Binding-site contacts:
Ligand atom C14 contacts residue ILE83 of chain 2.C at 3.8 Å (hydrophobic).
Ligand atom C17 contacts residue LEU43 of chain 2.C at 3.5 Å (hydrophobic).
Ligand atom C16 contacts residue ILE83 of chain 2.C at 3.6 Å (hydrophobic).
Ligand atom C15 contacts residue ILE83 of chain 2.C at 3.3 Å (hydrophobic).
Ligand atom NI contacts residue ASN201 of chain 2.C at 3.3 Å (h-bond).
Ligand atom CB1 contacts residue ASN201 of chain 2.C at 3.3 Å.
Ligand atom C18 contacts residue LEU43 of chain 2.C at 3.9 Å (hydrophobic).
Ligand atom C17 contacts residue ILE87 of chain 2.C at 3.6 Å (hydrophobic).
Ligand atom C22 contacts residue TYR119 of chain 2.C at 3.1 Å (hydrophobic).
Ligand atom C12 contacts residue LEU108 of chain 2.C at 4.0 Å (hydrophobic).
Ligand atom C21 contacts residue ASN201 of chain 2.C at 3.3 Å.
Ligand atom C20 contacts residue LEU43 of chain 2.C at 3.7 Å (hydrophobic).
Ligand atom OL contacts residue GLU88 of chain 2.C at 3.4 Å (salt-bridge).
Ligand atom C6 contacts residue TRP204 of chain 2.C at 3.6 Å (hydrophobic).
Ligand atom C13 contacts residue LEU108 of chain 2.C at 3.8 Å (hydrophobic).
Ligand atom C21 contacts residue MET129 of chain 2.C at 4.0 Å (hydrophobic).
Ligand atom CB contacts residue LEU43 of chain 2.C at 3.5 Å (hydrophobic).
Ligand atom CA1 contacts residue TRP109 of chain 2.C at 3.9 Å (hydrophobic).
Ligand atom C6 contacts residue MET200 of chain 2.C at 4.1 Å (hydrophobic).
Ligand atom C14 contacts residue THR47 of chain 2.C at 3.6 Å.
Ligand atom C3 contacts residue LEU108 of chain 2.C at 4.1 Å (hydrophobic).
Ligand atom C2 contacts residue TRP109 of chain 2.C at 3.8 Å (hydrophobic).
Ligand atom C15 contacts residue THR47 of chain 2.C at 3.2 Å.
Ligand atom C11 contacts residue GLU111 of chain 2.C at 4.1 Å.
Ligand atom C22 contacts residue GLU88 of chain 2.C at 3.9 Å.
Ligand atom C11 contacts residue TYR196 of chain 2.C at 3.4 Å (hydrophobic).
Ligand atom C22 contacts residue TRP109 of chain 2.C at 4.0 Å (hydrophobic).
Ligand atom C16 contacts residue LEU43 of chain 2.C at 4.1 Å (hydrophobic).
Ligand atom C5 contacts residue MET200 of chain 2.C at 3.4 Å (hydrophobic).
Ligand atom OL contacts residue ILE83 of chain 2.C at 4.1 Å.
Ligand atom C6 contacts residue ILE83 of chain 2.C at 4.1 Å (hydrophobic).
Ligand atom CA contacts residue LEU40 of chain 2.C at 3.8 Å (hydrophobic).
Ligand atom C16 contacts residue THR47 of chain 2.C at 4.0 Å.
Ligand atom C12 contacts residue GLU111 of chain 2.C at 4.1 Å.
Ligand atom C22 contacts residue GLU130 of chain 2.C at 3.4 Å.
Ligand atom C16 contacts residue ILE87 of chain 2.C at 3.4 Å (hydrophobic).
Ligand atom OL contacts residue TRP109 of chain 2.C at 4.1 Å.
Ligand atom C10 contacts residue TYR196 of chain 2.C at 3.2 Å (hydrophobic).
Ligand atom CB contacts residue LEU40 of chain 2.C at 4.0 Å (hydrophobic).
Ligand atom NI contacts residue TYR119 of chain 2.C at 3.8 Å.

Sequence of chain 2.C:
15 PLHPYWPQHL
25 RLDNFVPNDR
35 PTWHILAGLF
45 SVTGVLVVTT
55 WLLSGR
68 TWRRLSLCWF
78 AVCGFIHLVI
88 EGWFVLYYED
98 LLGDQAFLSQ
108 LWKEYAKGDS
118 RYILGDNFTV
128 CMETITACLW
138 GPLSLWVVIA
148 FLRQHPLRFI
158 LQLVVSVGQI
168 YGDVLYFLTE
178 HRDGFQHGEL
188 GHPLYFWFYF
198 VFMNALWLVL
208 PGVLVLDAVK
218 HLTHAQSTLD

A protein and the small-molecule ligand that binds it are described below.
Small molecule (SMILES): CC/C(=C(\c1ccccc1)c1ccc(OCCN(C)C)cc1)c1ccccc1